This protein binds this small molecule.
Small molecule (SMILES): CC(C)C[C@H](NC(=O)[C@H](Cc1ccc(O)cc1)NC(=O)[C@@H]1CCCN1C(=O)[C@@H](N)CCCN=C(N)N)C(=O)N1CCC[C@H]1C(=O)N[C@@H](CCCN=C(N)N)C(=O)N1CCC[C@H]1C=O

Binding-site contacts:
Ligand atom CD2 contacts residue ILE13 of chain 1.A at 3.6 Å (hydrophobic).
Ligand atom CG contacts residue GLU42 of chain 1.A at 3.3 Å.
Ligand atom O contacts residue GLN45 of chain 1.A at 2.9 Å (h-bond).
Ligand atom CB contacts residue SO41 of chain 1.G at 3.3 Å.
Ligand atom CD1 contacts residue THR40 of chain 1.A at 3.1 Å.
Ligand atom O contacts residue PHE38 of chain 1.A at 3.4 Å.
Ligand atom CG contacts residue GLN36 of chain 1.A at 3.0 Å.
Ligand atom CG contacts residue SO41 of chain 1.G at 3.6 Å.
Ligand atom NH1 contacts residue GLN83 of chain 1.A at 2.9 Å (h-bond).
Ligand atom NH2 contacts residue ASP152 of chain 1.A at 3.5 Å (salt-bridge).
Ligand atom O contacts residue MET16 of chain 1.A at 2.9 Å (h-bond).
Ligand atom CA contacts residue SO41 of chain 1.G at 3.6 Å.
Ligand atom NE contacts residue SO41 of chain 1.G at 2.8 Å (h-bond).
Ligand atom CA contacts residue SO41 of chain 1.G at 3.7 Å.
Ligand atom CB contacts residue SO41 of chain 1.G at 3.6 Å.
Ligand atom NE contacts residue MET16 of chain 1.A at 3.7 Å.
Ligand atom NH2 contacts residue SO41 of chain 1.G at 2.5 Å (h-bond).
Ligand atom CZ contacts residue MET16 of chain 1.A at 3.5 Å (hydrophobic).
Ligand atom CD contacts residue GLU42 of chain 1.A at 3.2 Å.
Ligand atom CD contacts residue VAL37 of chain 1.A at 3.1 Å (hydrophobic).
Ligand atom CZ contacts residue ASP152 of chain 1.A at 3.4 Å.
Ligand atom NH1 contacts residue ASP152 of chain 1.A at 2.6 Å (salt-bridge).
Ligand atom CB contacts residue PHE38 of chain 1.A at 3.7 Å (hydrophobic).
Ligand atom CD contacts residue GLN36 of chain 1.A at 2.9 Å.
Ligand atom CG contacts residue PHE38 of chain 1.A at 3.6 Å (hydrophobic).
Ligand atom CD1 contacts residue ALA41 of chain 1.A at 3.6 Å (hydrophobic).
Ligand atom CD contacts residue GLU14 of chain 1.A at 3.3 Å.
Ligand atom CG contacts residue GLU14 of chain 1.A at 3.6 Å.
Ligand atom CE1 contacts residue THR40 of chain 1.A at 3.2 Å.
Ligand atom O contacts residue SER39 of chain 1.A at 3.1 Å (h-bond).
Ligand atom N contacts residue SO41 of chain 1.G at 2.8 Å (h-bond).
Ligand atom CA contacts residue SER39 of chain 1.A at 3.4 Å.
Ligand atom C contacts residue SO41 of chain 1.G at 3.7 Å.
Ligand atom NH1 contacts residue MET16 of chain 1.A at 3.5 Å.
Ligand atom N contacts residue SER39 of chain 1.A at 2.8 Å (h-bond).
Ligand atom CD contacts residue GLN45 of chain 1.A at 3.7 Å.
Ligand atom CZ contacts residue SO41 of chain 1.G at 3.5 Å.
Ligand atom C contacts residue SER39 of chain 1.A at 3.6 Å.
Ligand atom O contacts residue THR15 of chain 1.A at 3.1 Å.
Ligand atom OH contacts residue ARG79 of chain 1.A at 3.3 Å (salt-bridge).

Sequence of chain 1.A:
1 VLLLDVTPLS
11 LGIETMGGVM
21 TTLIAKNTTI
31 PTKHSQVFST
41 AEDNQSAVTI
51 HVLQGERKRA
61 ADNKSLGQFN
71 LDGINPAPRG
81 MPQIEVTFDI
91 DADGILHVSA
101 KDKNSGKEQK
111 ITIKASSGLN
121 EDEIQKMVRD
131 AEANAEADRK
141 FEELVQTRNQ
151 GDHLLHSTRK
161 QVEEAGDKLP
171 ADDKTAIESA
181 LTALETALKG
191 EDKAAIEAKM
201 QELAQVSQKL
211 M